Sequence of chain 1.A:
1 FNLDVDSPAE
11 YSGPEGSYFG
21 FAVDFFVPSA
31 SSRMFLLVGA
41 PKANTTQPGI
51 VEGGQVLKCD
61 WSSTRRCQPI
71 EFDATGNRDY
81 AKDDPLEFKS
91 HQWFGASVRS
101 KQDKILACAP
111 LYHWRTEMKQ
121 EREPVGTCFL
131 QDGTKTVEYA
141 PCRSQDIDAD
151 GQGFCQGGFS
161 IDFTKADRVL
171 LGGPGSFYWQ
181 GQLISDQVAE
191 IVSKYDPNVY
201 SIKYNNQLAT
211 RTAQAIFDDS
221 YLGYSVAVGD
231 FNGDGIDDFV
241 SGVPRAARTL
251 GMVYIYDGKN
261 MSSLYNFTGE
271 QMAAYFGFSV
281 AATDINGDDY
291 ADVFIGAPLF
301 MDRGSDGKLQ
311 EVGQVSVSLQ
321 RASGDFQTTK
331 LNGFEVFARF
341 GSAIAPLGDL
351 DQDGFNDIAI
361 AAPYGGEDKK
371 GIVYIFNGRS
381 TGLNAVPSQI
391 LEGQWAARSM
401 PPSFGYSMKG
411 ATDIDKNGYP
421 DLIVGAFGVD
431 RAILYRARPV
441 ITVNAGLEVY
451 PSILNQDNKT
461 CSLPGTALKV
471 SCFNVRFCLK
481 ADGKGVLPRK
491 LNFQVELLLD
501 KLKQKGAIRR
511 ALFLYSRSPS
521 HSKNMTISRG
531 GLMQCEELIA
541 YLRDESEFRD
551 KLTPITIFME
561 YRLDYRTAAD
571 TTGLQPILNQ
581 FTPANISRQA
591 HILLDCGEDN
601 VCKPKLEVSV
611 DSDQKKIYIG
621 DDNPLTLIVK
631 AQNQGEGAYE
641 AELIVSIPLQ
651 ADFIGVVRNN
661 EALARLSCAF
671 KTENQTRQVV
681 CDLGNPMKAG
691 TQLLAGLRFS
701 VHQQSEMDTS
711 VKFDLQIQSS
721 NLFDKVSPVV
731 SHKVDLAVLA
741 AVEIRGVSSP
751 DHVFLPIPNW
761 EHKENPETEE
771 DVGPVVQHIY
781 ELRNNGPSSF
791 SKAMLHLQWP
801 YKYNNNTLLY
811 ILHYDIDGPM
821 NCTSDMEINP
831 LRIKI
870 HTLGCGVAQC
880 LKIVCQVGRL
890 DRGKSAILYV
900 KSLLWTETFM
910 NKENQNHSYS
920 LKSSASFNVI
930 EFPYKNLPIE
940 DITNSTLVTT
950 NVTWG

A small-molecule ligand and the protein it binds are described below.
Small molecule (SMILES): CC(=O)N[C@@H]1[C@@H](O)[C@H](O)[C@@H](CO)O[C@H]1O

Binding-site contacts:
Ligand atom C4 contacts residue ASN950 of chain 1.A at 4.2 Å.
Ligand atom C3 contacts residue THR948 of chain 1.A at 4.3 Å.
Ligand atom C7 contacts residue ASN950 of chain 1.A at 3.6 Å.
Ligand atom C1 contacts residue ASN950 of chain 1.A at 1.4 Å.
Ligand atom C7 contacts residue HIS752 of chain 1.A at 3.9 Å.
Ligand atom C1 contacts residue SER919 of chain 1.A at 3.9 Å.
Ligand atom C7 contacts residue ASP751 of chain 1.A at 4.4 Å.
Ligand atom C2 contacts residue ASN950 of chain 1.A at 2.5 Å.
Ligand atom N2 contacts residue ASN950 of chain 1.A at 2.9 Å (h-bond).
Ligand atom O5 contacts residue ASN950 of chain 1.A at 2.4 Å (h-bond).
Ligand atom O7 contacts residue ASP751 of chain 1.A at 3.2 Å (salt-bridge).
Ligand atom C8 contacts residue HIS752 of chain 1.A at 3.4 Å.
Ligand atom C8 contacts residue ASN950 of chain 1.A at 3.9 Å.
Ligand atom O5 contacts residue SER919 of chain 1.A at 4.0 Å.
Ligand atom C5 contacts residue SER919 of chain 1.A at 4.4 Å.
Ligand atom N2 contacts residue THR948 of chain 1.A at 3.7 Å.
Ligand atom C5 contacts residue ASN950 of chain 1.A at 3.7 Å.
Ligand atom C1 contacts residue THR948 of chain 1.A at 4.0 Å.
Ligand atom O7 contacts residue ASN950 of chain 1.A at 4.4 Å.
Ligand atom C3 contacts residue ASN950 of chain 1.A at 3.8 Å.
Ligand atom O7 contacts residue HIS752 of chain 1.A at 3.8 Å.
Ligand atom C2 contacts residue THR948 of chain 1.A at 4.4 Å.